Sequence of chain 1.A:
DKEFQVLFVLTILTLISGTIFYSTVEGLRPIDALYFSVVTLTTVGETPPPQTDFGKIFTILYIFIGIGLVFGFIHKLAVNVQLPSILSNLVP

This protein binds this small molecule.
Small molecule (SMILES): NCC(=O)O

Sequence of chain 2.B:
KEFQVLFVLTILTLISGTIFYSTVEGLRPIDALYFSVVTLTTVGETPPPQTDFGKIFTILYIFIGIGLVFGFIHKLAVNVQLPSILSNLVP

Binding-site contacts:
Ligand atom CA contacts residue GLY75 of chain 2.B at 3.7 Å.
Ligand atom N contacts residue PHE74 of chain 2.B at 3.8 Å.
Ligand atom CA contacts residue PHE74 of chain 2.B at 3.5 Å (hydrophobic).
Ligand atom C contacts residue HIS78 of chain 1.A at 4.1 Å.
Ligand atom O contacts residue HIS78 of chain 1.A at 3.6 Å (h-bond).
Ligand atom N contacts residue HIS78 of chain 2.B at 4.2 Å.
Ligand atom OXT contacts residue HIS78 of chain 1.A at 3.7 Å.
Ligand atom CA contacts residue GLY71 of chain 2.B at 4.1 Å.
Ligand atom N contacts residue GLY75 of chain 2.B at 4.0 Å.